Sequence of chain 1.K:
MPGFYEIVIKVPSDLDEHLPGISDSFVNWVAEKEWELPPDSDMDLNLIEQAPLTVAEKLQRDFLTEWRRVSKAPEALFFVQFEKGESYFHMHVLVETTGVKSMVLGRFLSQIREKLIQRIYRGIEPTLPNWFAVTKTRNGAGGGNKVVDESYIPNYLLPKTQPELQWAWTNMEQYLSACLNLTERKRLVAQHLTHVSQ

Binding-site contacts:
Ligand atom O4 contacts residue ARG120 of chain 1.K at 3.4 Å.
Ligand atom O4 contacts residue GLU33 of chain 1.K at 4.5 Å.
Ligand atom O4 contacts residue ILE121 of chain 1.C at 3.7 Å.
Ligand atom N3 contacts residue ARG120 of chain 1.C at 4.2 Å.
Ligand atom O4 contacts residue GLN119 of chain 1.K at 4.3 Å.
Ligand atom O4 contacts residue ARG120 of chain 1.C at 3.2 Å (salt-bridge).
Ligand atom C4 contacts residue ARG120 of chain 1.C at 4.0 Å.

Sequence of chain 1.C:
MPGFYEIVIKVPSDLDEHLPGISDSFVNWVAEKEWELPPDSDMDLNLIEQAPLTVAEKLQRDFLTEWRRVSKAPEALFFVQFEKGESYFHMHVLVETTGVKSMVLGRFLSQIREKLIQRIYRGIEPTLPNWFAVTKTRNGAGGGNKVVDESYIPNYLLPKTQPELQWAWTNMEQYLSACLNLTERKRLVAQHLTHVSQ

A protein and the small-molecule ligand that binds it are described below.
Small molecule (SMILES): Cc1cn([C@H]2C[C@H](O[P](=O)(O)OC[C@H]3O[C@@H](n4cc(C)c(=O)[nH]c4=O)C[C@@H]3O)[C@@H](CO[P](=O)(O)O[C@H]3C[C@H](n4cc(C)c(=O)[nH]c4=O)O[C@@H]3CO[P](=O)(O)O[C@H]3C[C@H](n4cc(C)c(=O)[nH]c4=O)O[C@@H]3CO)O2)c(=O)[nH]c1=O